A small-molecule ligand and the protein it binds are described below.
Small molecule (SMILES): CC(=O)N[C@@H]1[C@@H](O)[C@H](O)[C@@H](CO)O[C@H]1O

Binding-site contacts:
Ligand atom O7 contacts residue ASN374 of chain 1.C at 4.2 Å.
Ligand atom C8 contacts residue GLU347 of chain 1.C at 3.3 Å.
Ligand atom C1 contacts residue ASN374 of chain 1.C at 1.4 Å.
Ligand atom C7 contacts residue ASN374 of chain 1.C at 3.6 Å.
Ligand atom C5 contacts residue ASN374 of chain 1.C at 3.7 Å.
Ligand atom C3 contacts residue ASN374 of chain 1.C at 3.7 Å.
Ligand atom O7 contacts residue ASN348 of chain 1.C at 4.1 Å.
Ligand atom C2 contacts residue GLU347 of chain 1.C at 3.7 Å.
Ligand atom O5 contacts residue GLU347 of chain 1.C at 4.2 Å.
Ligand atom C7 contacts residue GLU347 of chain 1.C at 4.0 Å.
Ligand atom O5 contacts residue ASN374 of chain 1.C at 2.4 Å (h-bond).
Ligand atom N2 contacts residue ASN374 of chain 1.C at 2.8 Å (h-bond).
Ligand atom C4 contacts residue ASN374 of chain 1.C at 4.2 Å.
Ligand atom O7 contacts residue GLU347 of chain 1.C at 3.6 Å.
Ligand atom N2 contacts residue GLU347 of chain 1.C at 4.0 Å.
Ligand atom C1 contacts residue GLU347 of chain 1.C at 3.8 Å.
Ligand atom C2 contacts residue ASN374 of chain 1.C at 2.4 Å.
Ligand atom C6 contacts residue GLU350 of chain 1.C at 3.6 Å.

Sequence of chain 1.C:
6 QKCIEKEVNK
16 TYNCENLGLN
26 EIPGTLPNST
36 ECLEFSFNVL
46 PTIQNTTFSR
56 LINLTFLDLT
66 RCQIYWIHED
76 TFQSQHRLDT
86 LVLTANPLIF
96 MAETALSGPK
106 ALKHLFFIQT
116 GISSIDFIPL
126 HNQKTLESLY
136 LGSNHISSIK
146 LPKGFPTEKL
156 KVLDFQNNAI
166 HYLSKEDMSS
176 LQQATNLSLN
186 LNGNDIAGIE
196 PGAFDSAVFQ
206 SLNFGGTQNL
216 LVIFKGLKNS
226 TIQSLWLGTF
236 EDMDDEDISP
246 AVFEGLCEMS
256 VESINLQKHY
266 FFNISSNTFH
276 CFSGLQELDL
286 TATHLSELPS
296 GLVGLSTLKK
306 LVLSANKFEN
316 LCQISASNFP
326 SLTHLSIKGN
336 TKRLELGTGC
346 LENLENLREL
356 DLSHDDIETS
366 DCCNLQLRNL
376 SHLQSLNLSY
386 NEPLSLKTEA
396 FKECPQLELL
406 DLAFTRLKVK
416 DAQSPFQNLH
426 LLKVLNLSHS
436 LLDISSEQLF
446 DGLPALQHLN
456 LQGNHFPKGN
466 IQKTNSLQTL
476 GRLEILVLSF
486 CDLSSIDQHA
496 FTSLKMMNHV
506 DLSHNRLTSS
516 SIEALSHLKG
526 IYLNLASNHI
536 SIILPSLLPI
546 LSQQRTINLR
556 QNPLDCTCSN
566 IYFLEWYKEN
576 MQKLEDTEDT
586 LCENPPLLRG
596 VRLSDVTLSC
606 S